Sequence of chain 1.E:
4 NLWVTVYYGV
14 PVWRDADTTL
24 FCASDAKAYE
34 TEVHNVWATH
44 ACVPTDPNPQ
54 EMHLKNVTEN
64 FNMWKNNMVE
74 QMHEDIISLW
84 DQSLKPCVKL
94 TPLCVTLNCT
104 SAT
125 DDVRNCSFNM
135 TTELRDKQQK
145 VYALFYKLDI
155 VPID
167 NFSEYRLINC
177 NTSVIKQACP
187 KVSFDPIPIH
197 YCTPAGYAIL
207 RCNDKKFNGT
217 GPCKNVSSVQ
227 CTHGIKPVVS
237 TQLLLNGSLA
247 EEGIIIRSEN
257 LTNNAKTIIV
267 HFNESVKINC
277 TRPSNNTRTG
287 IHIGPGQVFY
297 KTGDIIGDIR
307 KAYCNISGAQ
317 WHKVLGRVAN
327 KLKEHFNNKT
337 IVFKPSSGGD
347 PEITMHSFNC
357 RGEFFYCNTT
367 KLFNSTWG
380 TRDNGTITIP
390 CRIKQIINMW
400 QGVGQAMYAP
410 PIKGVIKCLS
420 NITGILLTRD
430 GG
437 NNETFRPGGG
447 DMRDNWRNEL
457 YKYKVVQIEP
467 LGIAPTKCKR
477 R

A small-molecule ligand and the protein it binds are described below.
Small molecule (SMILES): CC(=O)N[C@@H]1[C@@H](O)[C@H](O)[C@@H](CO)O[C@H]1O

Binding-site contacts:
Ligand atom N2 contacts residue ASN221 of chain 1.E at 2.8 Å (h-bond).
Ligand atom O5 contacts residue ASN209 of chain 1.E at 3.2 Å (h-bond).
Ligand atom C3 contacts residue ASN221 of chain 1.E at 3.8 Å.
Ligand atom C7 contacts residue HIS56 of chain 1.E at 4.4 Å.
Ligand atom O6 contacts residue LYS211 of chain 1.E at 4.4 Å.
Ligand atom C5 contacts residue ASN221 of chain 1.E at 3.7 Å.
Ligand atom C1 contacts residue ASN221 of chain 1.E at 1.4 Å.
Ligand atom O5 contacts residue ASN221 of chain 1.E at 2.5 Å (h-bond).
Ligand atom O6 contacts residue ASN209 of chain 1.E at 3.9 Å.
Ligand atom N2 contacts residue HIS56 of chain 1.E at 4.2 Å.
Ligand atom C8 contacts residue HIS56 of chain 1.E at 4.1 Å.
Ligand atom C7 contacts residue ASN221 of chain 1.E at 3.2 Å.
Ligand atom C2 contacts residue ASN221 of chain 1.E at 2.5 Å.
Ligand atom C4 contacts residue ASN221 of chain 1.E at 4.3 Å.
Ligand atom O7 contacts residue ASN221 of chain 1.E at 3.4 Å (h-bond).
Ligand atom C1 contacts residue ASN209 of chain 1.E at 4.4 Å.
Ligand atom C6 contacts residue ASN209 of chain 1.E at 3.1 Å.
Ligand atom C1 contacts residue HIS56 of chain 1.E at 3.9 Å.
Ligand atom C8 contacts residue ASN221 of chain 1.E at 4.3 Å.
Ligand atom C5 contacts residue ASN209 of chain 1.E at 3.8 Å.